Sequence of chain 2.B:
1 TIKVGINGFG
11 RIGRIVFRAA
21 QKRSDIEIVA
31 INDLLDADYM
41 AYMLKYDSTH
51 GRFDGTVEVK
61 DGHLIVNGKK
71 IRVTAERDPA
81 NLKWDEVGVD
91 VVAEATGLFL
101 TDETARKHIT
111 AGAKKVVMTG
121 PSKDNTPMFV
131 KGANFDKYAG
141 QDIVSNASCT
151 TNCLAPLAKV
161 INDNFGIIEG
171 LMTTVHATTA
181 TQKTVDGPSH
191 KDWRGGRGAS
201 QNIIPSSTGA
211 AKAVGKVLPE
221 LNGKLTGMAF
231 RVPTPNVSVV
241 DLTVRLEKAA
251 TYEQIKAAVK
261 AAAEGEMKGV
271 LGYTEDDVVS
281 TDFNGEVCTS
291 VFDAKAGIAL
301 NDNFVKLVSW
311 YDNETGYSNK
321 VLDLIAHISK

Binding-site contacts:
Ligand atom O2P contacts residue ALA133 of chain 2.B at 3.4 Å (h-bond).
Ligand atom O1 contacts residue LYS131 of chain 2.B at 4.3 Å.
Ligand atom O3P contacts residue PHE135 of chain 2.B at 3.2 Å (h-bond).
Ligand atom P contacts residue ALA133 of chain 2.B at 3.8 Å.
Ligand atom O1 contacts residue HIS327 of chain 2.B at 4.1 Å.
Ligand atom P contacts residue GLY132 of chain 2.B at 3.7 Å.
Ligand atom O4P contacts residue ALA133 of chain 2.B at 3.3 Å (h-bond).
Ligand atom O2P contacts residue ASN134 of chain 2.B at 3.5 Å (h-bond).
Ligand atom O2P contacts residue ASP136 of chain 2.B at 4.2 Å.
Ligand atom P contacts residue ASP136 of chain 2.B at 4.0 Å.
Ligand atom O4P contacts residue ASN134 of chain 2.B at 4.0 Å.
Ligand atom C3 contacts residue GLY132 of chain 2.B at 4.2 Å.
Ligand atom O4P contacts residue GLY132 of chain 2.B at 3.0 Å.
Ligand atom P contacts residue PHE135 of chain 2.B at 3.6 Å.
Ligand atom O2P contacts residue LYS131 of chain 2.B at 3.6 Å.
Ligand atom O3P contacts residue ASP136 of chain 2.B at 2.9 Å (salt-bridge).
Ligand atom O2P contacts residue GLY132 of chain 2.B at 2.7 Å (h-bond).
Ligand atom O1 contacts residue PHE135 of chain 2.B at 4.0 Å.
Ligand atom O2P contacts residue PHE135 of chain 2.B at 2.9 Å (h-bond).
Ligand atom O4P contacts residue LYS159 of chain 2.B at 4.2 Å.
Ligand atom O1P contacts residue GLY132 of chain 2.B at 4.2 Å.
Ligand atom C3 contacts residue PHE135 of chain 2.B at 4.0 Å (hydrophobic).
Ligand atom O2P contacts residue VAL130 of chain 2.B at 3.7 Å.
Ligand atom O1 contacts residue LYS330 of chain 2.B at 4.2 Å.
Ligand atom P contacts residue ASN134 of chain 2.B at 3.9 Å.
Ligand atom C1 contacts residue LYS131 of chain 2.B at 4.2 Å.
Ligand atom O3P contacts residue ASN134 of chain 2.B at 3.6 Å.
Ligand atom O3P contacts residue ALA133 of chain 2.B at 4.0 Å.
Ligand atom O2 contacts residue GLU266 of chain 2.B at 4.2 Å.
Ligand atom O1P contacts residue PHE135 of chain 2.B at 4.4 Å.

A small-molecule ligand and the protein it binds are described below.
Small molecule (SMILES): O=P(O)(O)OC[C@H](O)CO